Sequence of chain 1.B:
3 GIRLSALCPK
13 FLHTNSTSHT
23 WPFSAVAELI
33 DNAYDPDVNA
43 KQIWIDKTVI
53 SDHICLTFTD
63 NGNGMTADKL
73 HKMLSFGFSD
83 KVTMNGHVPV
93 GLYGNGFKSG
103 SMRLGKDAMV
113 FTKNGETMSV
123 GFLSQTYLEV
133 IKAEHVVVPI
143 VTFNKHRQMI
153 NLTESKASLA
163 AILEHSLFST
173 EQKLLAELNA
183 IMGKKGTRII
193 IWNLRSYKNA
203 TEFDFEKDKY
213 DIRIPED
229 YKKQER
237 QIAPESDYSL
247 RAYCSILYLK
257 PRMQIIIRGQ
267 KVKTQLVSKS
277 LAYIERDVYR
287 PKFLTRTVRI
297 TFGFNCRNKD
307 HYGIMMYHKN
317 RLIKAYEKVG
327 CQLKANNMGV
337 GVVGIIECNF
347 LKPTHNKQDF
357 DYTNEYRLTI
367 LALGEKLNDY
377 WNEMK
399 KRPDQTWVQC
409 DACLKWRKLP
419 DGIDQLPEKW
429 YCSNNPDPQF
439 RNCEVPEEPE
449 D

A small-molecule ligand and the protein it binds are described below.
Small molecule (SMILES): Nc1ncnc2c1ncn2[C@@H]1O[C@H](CO[P](=O)(O)O[P](=O)(O)NP(=O)(O)O)[C@@H](O)[C@H]1O

Binding-site contacts:
Ligand atom N3 contacts residue VAL40 of chain 1.B at 3.5 Å.
Ligand atom C2 contacts residue VAL40 of chain 1.B at 3.1 Å (hydrophobic).
Ligand atom O2A contacts residue MG1 of chain 1.J at 2.4 Å.
Ligand atom PG contacts residue MG1 of chain 1.J at 3.5 Å.
Ligand atom N3B contacts residue GLY96 of chain 1.B at 2.8 Å (h-bond).
Ligand atom O2A contacts residue ASN34 of chain 1.B at 2.6 Å (h-bond).
Ligand atom PG contacts residue GLY96 of chain 1.B at 3.4 Å.
Ligand atom O1B contacts residue SER81 of chain 1.B at 3.2 Å.
Ligand atom O2G contacts residue LYS353 of chain 1.B at 3.0 Å (salt-bridge).
Ligand atom O2A contacts residue GLY98 of chain 1.B at 3.5 Å.
Ligand atom O4' contacts residue MET75 of chain 1.B at 2.9 Å.
Ligand atom N1 contacts residue THR189 of chain 1.B at 3.4 Å (h-bond).
Ligand atom O2G contacts residue GLY93 of chain 1.B at 3.2 Å.
Ligand atom N7 contacts residue ASN34 of chain 1.B at 3.5 Å.
Ligand atom O2A contacts residue PHE99 of chain 1.B at 3.4 Å (h-bond).
Ligand atom O2B contacts residue MG1 of chain 1.J at 2.3 Å.
Ligand atom O2B contacts residue ASN34 of chain 1.B at 2.7 Å (h-bond).
Ligand atom O1G contacts residue GLY98 of chain 1.B at 2.8 Å (h-bond).
Ligand atom O1G contacts residue GLY96 of chain 1.B at 3.0 Å (h-bond).
Ligand atom C4 contacts residue MET67 of chain 1.B at 3.4 Å (hydrophobic).
Ligand atom O1B contacts residue LYS83 of chain 1.B at 3.6 Å.
Ligand atom O1A contacts residue GLY98 of chain 1.B at 3.2 Å (h-bond).
Ligand atom N3B contacts residue TYR95 of chain 1.B at 3.6 Å (h-bond).
Ligand atom O3G contacts residue MG1 of chain 1.J at 2.1 Å.
Ligand atom O1A contacts residue LYS100 of chain 1.B at 2.4 Å (salt-bridge).
Ligand atom N7 contacts residue MET75 of chain 1.B at 3.4 Å.
Ligand atom O1G contacts residue TYR95 of chain 1.B at 3.5 Å.
Ligand atom N3 contacts residue MET67 of chain 1.B at 3.1 Å (h-bond).
Ligand atom PB contacts residue MG1 of chain 1.J at 3.6 Å.
Ligand atom O2G contacts residue LEU94 of chain 1.B at 3.0 Å (h-bond).
Ligand atom N6 contacts residue ASP62 of chain 1.B at 3.4 Å (salt-bridge).
Ligand atom O1A contacts residue PHE99 of chain 1.B at 2.9 Å (h-bond).
Ligand atom O1G contacts residue ASN97 of chain 1.B at 2.7 Å (h-bond).
Ligand atom C8 contacts residue MET75 of chain 1.B at 3.5 Å (hydrophobic).
Ligand atom O3' contacts residue LYS83 of chain 1.B at 3.5 Å.
Ligand atom N3B contacts residue LEU94 of chain 1.B at 3.6 Å (h-bond).
Ligand atom N1 contacts residue VAL40 of chain 1.B at 3.1 Å.
Ligand atom PA contacts residue PHE99 of chain 1.B at 3.6 Å.
Ligand atom O2G contacts residue TYR95 of chain 1.B at 3.1 Å (h-bond).
Ligand atom O3A contacts residue GLY96 of chain 1.B at 3.3 Å.